Binding-site contacts:
Ligand atom C5 contacts residue ASN1134 of chain 1.A at 3.8 Å.
Ligand atom O5 contacts residue ASN1134 of chain 1.A at 2.5 Å (h-bond).
Ligand atom C3 contacts residue ASN1134 of chain 1.A at 3.9 Å.
Ligand atom N2 contacts residue ASN1134 of chain 1.A at 2.9 Å (h-bond).
Ligand atom C8 contacts residue ASN1134 of chain 1.A at 4.3 Å.
Ligand atom C2 contacts residue ASN1134 of chain 1.A at 2.5 Å.
Ligand atom O7 contacts residue ASN1134 of chain 1.A at 2.9 Å (h-bond).
Ligand atom C7 contacts residue ASN1134 of chain 1.A at 3.1 Å.
Ligand atom C4 contacts residue ASN1134 of chain 1.A at 4.3 Å.
Ligand atom C1 contacts residue ASN1134 of chain 1.A at 1.6 Å.

The small molecule below binds the protein below.
Small molecule (SMILES): CC(=O)N[C@H]1[C@H](O[C@H]2[C@H](O)[C@@H](NC(C)=O)CO[C@@H]2CO)O[C@H](CO)[C@@H](O[C@H]2O[C@H](CO)[C@@H](O)[C@H](O)[C@@H]2O)[C@@H]1O

Sequence of chain 1.A:
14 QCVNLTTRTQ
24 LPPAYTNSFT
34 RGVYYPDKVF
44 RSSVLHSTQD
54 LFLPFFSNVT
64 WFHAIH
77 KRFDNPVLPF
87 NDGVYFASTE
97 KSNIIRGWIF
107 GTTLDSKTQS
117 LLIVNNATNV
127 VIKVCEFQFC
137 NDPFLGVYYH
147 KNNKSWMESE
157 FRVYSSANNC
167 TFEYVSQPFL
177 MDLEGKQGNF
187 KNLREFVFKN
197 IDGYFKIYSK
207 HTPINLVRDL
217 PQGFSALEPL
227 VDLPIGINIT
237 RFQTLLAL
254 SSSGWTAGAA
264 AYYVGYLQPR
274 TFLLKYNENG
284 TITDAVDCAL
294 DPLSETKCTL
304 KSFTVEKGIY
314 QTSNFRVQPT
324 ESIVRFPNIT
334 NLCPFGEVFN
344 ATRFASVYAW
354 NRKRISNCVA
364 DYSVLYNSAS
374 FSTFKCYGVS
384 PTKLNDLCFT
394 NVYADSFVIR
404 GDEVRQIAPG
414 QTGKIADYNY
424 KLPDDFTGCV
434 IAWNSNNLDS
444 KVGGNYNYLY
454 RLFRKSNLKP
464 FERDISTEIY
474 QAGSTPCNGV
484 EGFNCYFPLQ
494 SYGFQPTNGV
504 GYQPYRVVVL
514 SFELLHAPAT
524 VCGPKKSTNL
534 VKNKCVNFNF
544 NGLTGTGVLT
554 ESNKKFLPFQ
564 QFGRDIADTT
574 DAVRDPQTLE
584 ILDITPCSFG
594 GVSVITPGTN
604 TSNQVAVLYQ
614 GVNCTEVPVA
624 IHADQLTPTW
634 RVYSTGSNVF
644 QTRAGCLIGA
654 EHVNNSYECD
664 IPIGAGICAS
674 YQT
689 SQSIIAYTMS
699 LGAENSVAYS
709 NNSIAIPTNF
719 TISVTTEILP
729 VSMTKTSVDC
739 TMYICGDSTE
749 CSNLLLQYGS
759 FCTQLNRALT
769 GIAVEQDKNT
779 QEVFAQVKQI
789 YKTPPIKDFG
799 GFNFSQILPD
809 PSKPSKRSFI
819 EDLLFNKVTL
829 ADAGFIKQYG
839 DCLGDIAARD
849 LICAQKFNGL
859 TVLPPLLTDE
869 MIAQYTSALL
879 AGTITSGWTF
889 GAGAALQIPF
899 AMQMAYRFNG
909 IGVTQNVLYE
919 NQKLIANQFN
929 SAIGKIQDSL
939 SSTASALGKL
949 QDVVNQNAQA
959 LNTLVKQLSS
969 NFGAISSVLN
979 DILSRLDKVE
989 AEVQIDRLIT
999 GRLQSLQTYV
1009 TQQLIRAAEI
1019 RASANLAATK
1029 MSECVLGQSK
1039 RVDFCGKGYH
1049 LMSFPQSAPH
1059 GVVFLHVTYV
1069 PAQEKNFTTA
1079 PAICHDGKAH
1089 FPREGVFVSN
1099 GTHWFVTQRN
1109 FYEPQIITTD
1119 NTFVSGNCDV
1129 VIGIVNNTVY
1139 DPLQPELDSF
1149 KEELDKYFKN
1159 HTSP